Binding-site contacts:
Ligand atom O6 contacts residue ASN208 of chain 1.A at 4.0 Å.
Ligand atom O7 contacts residue SER184 of chain 1.A at 3.8 Å.
Ligand atom N2 contacts residue ASN208 of chain 1.A at 3.1 Å (h-bond).
Ligand atom N2 contacts residue SER183 of chain 1.A at 4.2 Å.
Ligand atom C3 contacts residue ASN208 of chain 1.A at 3.8 Å.
Ligand atom O5 contacts residue ASN208 of chain 1.A at 2.3 Å (h-bond).
Ligand atom C6 contacts residue ASN208 of chain 1.A at 4.5 Å.
Ligand atom C7 contacts residue SER183 of chain 1.A at 3.7 Å.
Ligand atom C8 contacts residue SER184 of chain 1.A at 4.3 Å.
Ligand atom C1 contacts residue ASN208 of chain 1.A at 1.4 Å.
Ligand atom C4 contacts residue ASN208 of chain 1.A at 4.2 Å.
Ligand atom C7 contacts residue SER184 of chain 1.A at 4.1 Å.
Ligand atom C8 contacts residue SER183 of chain 1.A at 3.3 Å.
Ligand atom C2 contacts residue ASN208 of chain 1.A at 2.4 Å.
Ligand atom O7 contacts residue SER183 of chain 1.A at 4.2 Å.
Ligand atom C5 contacts residue ASN208 of chain 1.A at 3.6 Å.
Ligand atom C7 contacts residue ASN208 of chain 1.A at 4.1 Å.

The small molecule below binds the protein below.
Small molecule (SMILES): CC(=O)N[C@@H]1[C@@H](O)[C@H](O)[C@@H](CO)O[C@H]1O

Sequence of chain 1.A:
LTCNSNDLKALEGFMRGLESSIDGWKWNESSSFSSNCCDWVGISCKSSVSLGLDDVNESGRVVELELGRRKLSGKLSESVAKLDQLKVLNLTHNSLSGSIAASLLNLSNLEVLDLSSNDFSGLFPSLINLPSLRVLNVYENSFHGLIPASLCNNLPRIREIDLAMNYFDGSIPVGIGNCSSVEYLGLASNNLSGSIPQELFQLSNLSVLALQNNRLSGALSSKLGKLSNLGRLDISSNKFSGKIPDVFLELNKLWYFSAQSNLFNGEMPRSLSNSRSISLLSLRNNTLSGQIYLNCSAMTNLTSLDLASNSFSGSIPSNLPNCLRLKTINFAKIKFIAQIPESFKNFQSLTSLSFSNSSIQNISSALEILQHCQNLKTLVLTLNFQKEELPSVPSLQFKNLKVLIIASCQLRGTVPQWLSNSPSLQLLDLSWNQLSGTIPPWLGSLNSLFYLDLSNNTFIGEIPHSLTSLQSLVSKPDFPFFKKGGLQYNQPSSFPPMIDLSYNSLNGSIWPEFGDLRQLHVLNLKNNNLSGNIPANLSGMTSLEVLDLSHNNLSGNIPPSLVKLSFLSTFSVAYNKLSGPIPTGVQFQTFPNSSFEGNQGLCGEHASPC